A small-molecule ligand and the protein it binds are described below.
Small molecule (SMILES): c1ccn2->[Os+2]3(n4ccnc4)(<-n4ccccc4-c2c1)<-n1ccccc1-c1ccccn->31

Binding-site contacts:
Ligand atom N26 contacts residue DOS1 of chain 2.I at 0.2 Å (h-bond).
Ligand atom N37 contacts residue HIS83 of chain 2.B at 3.2 Å (h-bond).
Ligand atom C10 contacts residue DOS1 of chain 2.I at 0.6 Å.
Ligand atom N2 contacts residue HIS83 of chain 2.B at 2.8 Å (h-bond).
Ligand atom C3 contacts residue HIS83 of chain 2.B at 3.5 Å.
Ligand atom C12 contacts residue DOS1 of chain 2.I at 0.1 Å.
Ligand atom CG contacts residue DOS1 of chain 2.I at 0.8 Å.
Ligand atom C32 contacts residue DOS1 of chain 2.I at 0.2 Å.
Ligand atom CE1 contacts residue DOS1 of chain 2.I at 0.9 Å.
Ligand atom C6 contacts residue DOS1 of chain 2.I at 1.1 Å.
Ligand atom C30 contacts residue DOS1 of chain 2.I at 0.2 Å.
Ligand atom C29 contacts residue DOS1 of chain 2.I at 0.3 Å.
Ligand atom N37 contacts residue DOS1 of chain 2.I at 0.1 Å (h-bond).
Ligand atom C31 contacts residue DOS1 of chain 2.I at 0.2 Å.
Ligand atom N13 contacts residue HIS83 of chain 2.B at 3.0 Å (h-bond).
Ligand atom C11 contacts residue DOS1 of chain 2.I at 0.1 Å.
Ligand atom N2 contacts residue DOS1 of chain 2.I at 0.4 Å (h-bond).
Ligand atom OS contacts residue DOS1 of chain 2.I at 0.1 Å.
Ligand atom C7 contacts residue DOS1 of chain 2.I at 0.7 Å.
Ligand atom N13 contacts residue DOS1 of chain 2.I at 0.2 Å (h-bond).
Ligand atom C9 contacts residue DOS1 of chain 2.I at 1.1 Å.
Ligand atom OS contacts residue HIS83 of chain 2.B at 2.1 Å.
Ligand atom C7 contacts residue HIS83 of chain 2.B at 3.5 Å.
Ligand atom C36 contacts residue HIS83 of chain 2.B at 3.3 Å.
Ligand atom C8 contacts residue DOS1 of chain 2.I at 0.7 Å.
Ligand atom ND1 contacts residue DOS1 of chain 2.I at 0.8 Å (h-bond).
Ligand atom CG contacts residue HIS83 of chain 2.B at 3.4 Å.
Ligand atom C28 contacts residue DOS1 of chain 2.I at 0.3 Å.
Ligand atom C5 contacts residue DOS1 of chain 2.I at 0.4 Å.
Ligand atom C5 contacts residue LYS74 of chain 2.B at 3.0 Å.
Ligand atom NE2 contacts residue DOS1 of chain 2.I at 0.8 Å.
Ligand atom C33 contacts residue DOS1 of chain 2.I at 0.2 Å.
Ligand atom C3 contacts residue DOS1 of chain 2.I at 0.6 Å.
Ligand atom ND1 contacts residue HIS83 of chain 2.B at 3.0 Å (h-bond).
Ligand atom C27 contacts residue DOS1 of chain 2.I at 0.2 Å.
Ligand atom C36 contacts residue DOS1 of chain 2.I at 0.2 Å.
Ligand atom CD2 contacts residue DOS1 of chain 2.I at 0.7 Å.
Ligand atom C4 contacts residue DOS1 of chain 2.I at 0.6 Å.
Ligand atom C35 contacts residue DOS1 of chain 2.I at 0.2 Å.
Ligand atom C34 contacts residue DOS1 of chain 2.I at 0.2 Å.

Sequence of chain 2.B:
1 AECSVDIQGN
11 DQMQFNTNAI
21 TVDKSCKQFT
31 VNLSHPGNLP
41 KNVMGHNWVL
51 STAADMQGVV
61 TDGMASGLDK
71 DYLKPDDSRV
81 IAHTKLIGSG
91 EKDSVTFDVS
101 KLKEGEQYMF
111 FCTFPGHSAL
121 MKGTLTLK